Sequence of chain 1.B:
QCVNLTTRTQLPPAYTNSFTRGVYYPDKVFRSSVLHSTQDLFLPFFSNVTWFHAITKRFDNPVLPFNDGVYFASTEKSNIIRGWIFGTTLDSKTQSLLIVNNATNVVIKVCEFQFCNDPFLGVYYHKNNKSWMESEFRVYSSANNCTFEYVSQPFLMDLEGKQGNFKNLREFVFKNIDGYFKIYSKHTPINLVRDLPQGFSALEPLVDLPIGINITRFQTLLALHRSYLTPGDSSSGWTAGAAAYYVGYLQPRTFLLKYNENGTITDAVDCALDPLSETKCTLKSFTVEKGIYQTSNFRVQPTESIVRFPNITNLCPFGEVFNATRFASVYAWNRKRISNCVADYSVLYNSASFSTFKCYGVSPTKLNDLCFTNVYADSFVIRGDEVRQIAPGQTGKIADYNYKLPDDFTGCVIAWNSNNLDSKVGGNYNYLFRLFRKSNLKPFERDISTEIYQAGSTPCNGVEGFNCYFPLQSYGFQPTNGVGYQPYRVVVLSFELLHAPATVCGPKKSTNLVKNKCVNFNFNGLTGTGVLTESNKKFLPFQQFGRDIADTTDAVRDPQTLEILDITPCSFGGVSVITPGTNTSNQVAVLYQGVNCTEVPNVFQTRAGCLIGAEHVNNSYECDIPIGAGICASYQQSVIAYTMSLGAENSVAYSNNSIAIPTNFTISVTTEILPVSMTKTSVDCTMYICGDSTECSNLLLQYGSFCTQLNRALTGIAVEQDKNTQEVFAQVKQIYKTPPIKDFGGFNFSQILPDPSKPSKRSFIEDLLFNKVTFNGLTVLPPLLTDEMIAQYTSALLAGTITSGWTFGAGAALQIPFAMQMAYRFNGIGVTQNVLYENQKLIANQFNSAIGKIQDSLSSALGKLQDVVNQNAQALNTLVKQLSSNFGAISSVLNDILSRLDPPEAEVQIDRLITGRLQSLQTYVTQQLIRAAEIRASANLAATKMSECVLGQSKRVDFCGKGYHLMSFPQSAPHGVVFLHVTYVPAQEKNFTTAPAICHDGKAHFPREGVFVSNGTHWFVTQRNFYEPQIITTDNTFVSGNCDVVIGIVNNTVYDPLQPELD

This protein binds this small molecule.
Small molecule (SMILES): CC(=O)N[C@@H]1[C@@H](O)[C@H](O)[C@@H](CO)O[C@H]1O

Binding-site contacts:
Ligand atom C7 contacts residue ASN92 of chain 1.B at 3.5 Å.
Ligand atom C3 contacts residue ASN92 of chain 1.B at 3.8 Å.
Ligand atom C5 contacts residue ASN92 of chain 1.B at 3.7 Å.
Ligand atom C2 contacts residue TYR59 of chain 1.B at 4.1 Å (hydrophobic).
Ligand atom N2 contacts residue TYR59 of chain 1.B at 3.7 Å.
Ligand atom O7 contacts residue ASN92 of chain 1.B at 3.8 Å.
Ligand atom N2 contacts residue ASN92 of chain 1.B at 2.9 Å (h-bond).
Ligand atom C2 contacts residue ASN92 of chain 1.B at 2.5 Å.
Ligand atom C8 contacts residue TYR59 of chain 1.B at 4.1 Å (hydrophobic).
Ligand atom C4 contacts residue ASN92 of chain 1.B at 4.2 Å.
Ligand atom C1 contacts residue ASN92 of chain 1.B at 1.4 Å.
Ligand atom O5 contacts residue ASN92 of chain 1.B at 2.4 Å (h-bond).